Binding-site contacts:
Ligand atom C7 contacts residue TYR61 of chain 1.B at 3.7 Å (hydrophobic).
Ligand atom C10 contacts residue THR90 of chain 1.B at 3.9 Å.
Ligand atom BR13 contacts residue TYR216 of chain 1.B at 3.8 Å.
Ligand atom C8 contacts residue PRO88 of chain 1.B at 4.0 Å (hydrophobic).
Ligand atom O11 contacts residue THR90 of chain 1.B at 2.8 Å (h-bond).
Ligand atom C10 contacts residue ARG95 of chain 1.B at 3.5 Å.
Ligand atom N5 contacts residue TYR61 of chain 1.B at 4.1 Å.
Ligand atom C16 contacts residue GLU190 of chain 1.B at 4.1 Å.
Ligand atom C10 contacts residue TYR61 of chain 1.B at 3.8 Å (hydrophobic).
Ligand atom C6 contacts residue TYR61 of chain 1.B at 3.5 Å (hydrophobic).
Ligand atom S20 contacts residue VAL137 of chain 1.B at 3.7 Å.
Ligand atom O12 contacts residue ARG95 of chain 1.B at 2.8 Å (salt-bridge).
Ligand atom S20 contacts residue GLY140 of chain 1.B at 3.9 Å.
Ligand atom O23 contacts residue SER141 of chain 1.B at 3.4 Å (h-bond).
Ligand atom O12 contacts residue TYR61 of chain 1.B at 3.5 Å.
Ligand atom O24 contacts residue SER141 of chain 1.B at 3.5 Å (h-bond).
Ligand atom BR13 contacts residue GLU13 of chain 1.B at 3.6 Å.
Ligand atom C7 contacts residue PRO88 of chain 1.B at 4.1 Å (hydrophobic).
Ligand atom N9 contacts residue THR90 of chain 1.B at 3.0 Å (h-bond).
Ligand atom C1 contacts residue TYR216 of chain 1.B at 3.8 Å (hydrophobic).
Ligand atom BR13 contacts residue TYR16 of chain 1.B at 3.8 Å.
Ligand atom C21 contacts residue SER141 of chain 1.B at 4.0 Å.
Ligand atom C8 contacts residue THR90 of chain 1.B at 3.7 Å.
Ligand atom O24 contacts residue THR142 of chain 1.B at 3.0 Å (h-bond).
Ligand atom C6 contacts residue PRO88 of chain 1.B at 3.8 Å (hydrophobic).
Ligand atom BR13 contacts residue PRO88 of chain 1.B at 3.8 Å.
Ligand atom C22 contacts residue SER141 of chain 1.B at 3.4 Å.
Ligand atom O11 contacts residue LEU89 of chain 1.B at 3.5 Å.
Ligand atom O11 contacts residue ARG95 of chain 1.B at 2.7 Å (salt-bridge).
Ligand atom O24 contacts residue GLY140 of chain 1.B at 3.8 Å.
Ligand atom N9 contacts residue TYR216 of chain 1.B at 3.6 Å.
Ligand atom O23 contacts residue GLU190 of chain 1.B at 3.6 Å.
Ligand atom O14 contacts residue SER193 of chain 1.B at 3.7 Å.
Ligand atom C22 contacts residue THR142 of chain 1.B at 3.3 Å.
Ligand atom N9 contacts residue PRO88 of chain 1.B at 3.0 Å (h-bond).
Ligand atom O23 contacts residue THR142 of chain 1.B at 2.7 Å (h-bond).
Ligand atom O15 contacts residue SER141 of chain 1.B at 3.7 Å.
Ligand atom O11 contacts residue PRO88 of chain 1.B at 3.8 Å.
Ligand atom O11 contacts residue TYR61 of chain 1.B at 3.8 Å.
Ligand atom C16 contacts residue SER141 of chain 1.B at 3.9 Å.

Sequence of chain 1.B:
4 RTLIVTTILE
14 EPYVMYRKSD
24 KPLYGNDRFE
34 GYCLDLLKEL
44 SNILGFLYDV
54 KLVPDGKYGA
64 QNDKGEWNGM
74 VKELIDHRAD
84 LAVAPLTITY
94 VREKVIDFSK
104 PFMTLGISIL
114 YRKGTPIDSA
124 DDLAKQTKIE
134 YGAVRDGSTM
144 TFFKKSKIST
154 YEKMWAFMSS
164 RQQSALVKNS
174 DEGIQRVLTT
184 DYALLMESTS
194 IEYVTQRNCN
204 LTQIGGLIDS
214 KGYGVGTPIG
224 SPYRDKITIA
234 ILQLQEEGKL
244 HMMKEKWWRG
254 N

The small molecule below binds the protein below.
Small molecule (SMILES): N[C@@H](Cn1cc(Br)c(=O)n(Cc2ccsc2C(=O)O)c1=O)C(=O)O